Binding-site contacts:
Ligand atom PG contacts residue ASP174 of chain 1.A at 3.4 Å.
Ligand atom O3G contacts residue ASP174 of chain 1.A at 3.1 Å (salt-bridge).
Ligand atom N3 contacts residue MET162 of chain 1.A at 3.7 Å.
Ligand atom N3B contacts residue ARG46 of chain 1.A at 3.6 Å.
Ligand atom N6 contacts residue ILE65 of chain 1.A at 3.8 Å.
Ligand atom O1B contacts residue LYS67 of chain 1.A at 3.1 Å (salt-bridge).
Ligand atom C5' contacts residue ARG46 of chain 1.A at 3.7 Å.
Ligand atom O1B contacts residue MG1 of chain 1.C at 2.5 Å.
Ligand atom C6 contacts residue GLU113 of chain 1.A at 3.8 Å.
Ligand atom O2A contacts residue ASP174 of chain 1.A at 2.9 Å (salt-bridge).
Ligand atom PA contacts residue LYS67 of chain 1.A at 3.7 Å.
Ligand atom O1B contacts residue ASP174 of chain 1.A at 2.8 Å (salt-bridge).
Ligand atom O3G contacts residue ASN160 of chain 1.A at 3.5 Å (h-bond).
Ligand atom O1A contacts residue LYS67 of chain 1.A at 3.0 Å (salt-bridge).
Ligand atom O3A contacts residue LYS67 of chain 1.A at 3.3 Å (salt-bridge).
Ligand atom N7 contacts residue ILE173 of chain 1.A at 3.6 Å.
Ligand atom O1G contacts residue MG1 of chain 1.C at 2.8 Å.
Ligand atom O3G contacts residue LYS157 of chain 1.A at 2.8 Å (salt-bridge).
Ligand atom O2B contacts residue LYS48 of chain 1.A at 3.9 Å.
Ligand atom PB contacts residue LYS67 of chain 1.A at 3.7 Å.
Ligand atom O2G contacts residue LYS48 of chain 1.A at 3.5 Å.
Ligand atom O2B contacts residue SER50 of chain 1.A at 3.0 Å.
Ligand atom PB contacts residue ASP174 of chain 1.A at 3.7 Å.
Ligand atom C3' contacts residue HIS159 of chain 1.A at 3.8 Å.
Ligand atom C6 contacts residue ILE65 of chain 1.A at 3.6 Å (hydrophobic).
Ligand atom N3B contacts residue GLY47 of chain 1.A at 3.6 Å.
Ligand atom O2A contacts residue ASN160 of chain 1.A at 3.1 Å (h-bond).
Ligand atom O4' contacts residue VAL52 of chain 1.A at 3.6 Å.
Ligand atom O1G contacts residue ASP174 of chain 1.A at 2.9 Å (salt-bridge).
Ligand atom N3B contacts residue ASP174 of chain 1.A at 3.8 Å.
Ligand atom O1A contacts residue ASP174 of chain 1.A at 3.7 Å.
Ligand atom C8 contacts residue ILE173 of chain 1.A at 3.4 Å (hydrophobic).
Ligand atom O2B contacts residue GLY47 of chain 1.A at 3.1 Å.
Ligand atom O5' contacts residue VAL52 of chain 1.A at 3.7 Å.
Ligand atom N1 contacts residue ILE65 of chain 1.A at 3.8 Å.
Ligand atom O3' contacts residue HIS159 of chain 1.A at 3.1 Å (h-bond).
Ligand atom N6 contacts residue GLU113 of chain 1.A at 2.8 Å (salt-bridge).
Ligand atom C2 contacts residue VAL115 of chain 1.A at 3.2 Å (hydrophobic).
Ligand atom N1 contacts residue VAL115 of chain 1.A at 3.1 Å (h-bond).
Ligand atom C3' contacts residue ILE173 of chain 1.A at 3.8 Å (hydrophobic).

Sequence of chain 1.A:
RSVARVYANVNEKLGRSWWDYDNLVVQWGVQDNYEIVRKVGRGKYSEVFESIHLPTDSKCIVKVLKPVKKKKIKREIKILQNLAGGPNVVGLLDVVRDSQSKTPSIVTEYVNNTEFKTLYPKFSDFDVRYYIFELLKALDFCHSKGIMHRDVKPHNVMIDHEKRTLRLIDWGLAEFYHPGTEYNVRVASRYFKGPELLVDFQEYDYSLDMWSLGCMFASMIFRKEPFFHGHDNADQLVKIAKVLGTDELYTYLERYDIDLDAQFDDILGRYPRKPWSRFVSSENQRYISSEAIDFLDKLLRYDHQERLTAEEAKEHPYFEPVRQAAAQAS

A protein and the small-molecule ligand that binds it are described below.
Small molecule (SMILES): Nc1ncnc2c1ncn2[C@@H]1O[C@H](CO[P](=O)(O)O[P](=O)(O)NP(=O)(O)O)[C@@H](O)[C@H]1O